Binding-site contacts:
Ligand atom O7 contacts residue HIS52 of chain 1.A at 3.7 Å.
Ligand atom C5 contacts residue ASN75 of chain 1.A at 3.6 Å.
Ligand atom C7 contacts residue ASN75 of chain 1.A at 4.0 Å.
Ligand atom C7 contacts residue HIS52 of chain 1.A at 4.4 Å.
Ligand atom N2 contacts residue ASN75 of chain 1.A at 3.3 Å (h-bond).
Ligand atom C8 contacts residue ASN75 of chain 1.A at 4.2 Å.
Ligand atom C4 contacts residue ASN75 of chain 1.A at 4.2 Å.
Ligand atom O5 contacts residue ASN75 of chain 1.A at 2.2 Å (h-bond).
Ligand atom C1 contacts residue ASN75 of chain 1.A at 1.5 Å.
Ligand atom C3 contacts residue ASN75 of chain 1.A at 4.0 Å.
Ligand atom N2 contacts residue TYR57 of chain 1.A at 3.4 Å.
Ligand atom C8 contacts residue HIS52 of chain 1.A at 4.0 Å.
Ligand atom C2 contacts residue ASN75 of chain 1.A at 2.7 Å.
Ligand atom C7 contacts residue TYR57 of chain 1.A at 3.6 Å (hydrophobic).
Ligand atom O7 contacts residue TYR57 of chain 1.A at 2.9 Å.

A protein and the small-molecule ligand that binds it are described below.
Small molecule (SMILES): CC(=O)N[C@@H]1[C@@H](O)[C@H](O)[C@@H](CO)O[C@H]1O

Sequence of chain 1.A:
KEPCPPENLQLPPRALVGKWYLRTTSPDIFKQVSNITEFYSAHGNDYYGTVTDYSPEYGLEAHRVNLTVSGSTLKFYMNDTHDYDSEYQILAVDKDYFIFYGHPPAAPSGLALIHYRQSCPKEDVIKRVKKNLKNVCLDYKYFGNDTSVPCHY